Binding-site contacts:
Ligand atom O3 contacts residue FE1 of chain 1.Y at 1.9 Å.
Ligand atom C5 contacts residue GLY14 of chain 1.I at 3.9 Å.
Ligand atom C4 contacts residue TYR147 of chain 1.J at 3.7 Å (hydrophobic).
Ligand atom C2 contacts residue PRO15 of chain 1.I at 3.5 Å (hydrophobic).
Ligand atom C1 contacts residue TYR147 of chain 1.J at 4.1 Å (hydrophobic).
Ligand atom C5 contacts residue ARG157 of chain 1.J at 3.4 Å.
Ligand atom C2 contacts residue TYR147 of chain 1.J at 3.0 Å (hydrophobic).
Ligand atom O3 contacts residue PRO15 of chain 1.I at 4.1 Å.
Ligand atom C6 contacts residue ILE191 of chain 1.J at 3.3 Å (hydrophobic).
Ligand atom C3 contacts residue PRO15 of chain 1.I at 3.6 Å (hydrophobic).
Ligand atom O1 contacts residue TRP149 of chain 1.J at 3.6 Å.
Ligand atom C5 contacts residue ILE191 of chain 1.J at 3.5 Å (hydrophobic).
Ligand atom C5 contacts residue THR12 of chain 1.I at 3.8 Å.
Ligand atom C3 contacts residue TYR147 of chain 1.J at 2.8 Å (hydrophobic).
Ligand atom C4 contacts residue HIS162 of chain 1.J at 3.4 Å.
Ligand atom O2 contacts residue PRO15 of chain 1.I at 3.8 Å.
Ligand atom O3 contacts residue HIS162 of chain 1.J at 3.1 Å (h-bond).
Ligand atom C5 contacts residue PRO15 of chain 1.I at 4.1 Å (hydrophobic).
Ligand atom C4 contacts residue GLY14 of chain 1.I at 3.6 Å.
Ligand atom C3 contacts residue GLY14 of chain 1.I at 4.2 Å.
Ligand atom C8 contacts residue TRP149 of chain 1.J at 3.4 Å (hydrophobic).
Ligand atom C3 contacts residue HIS162 of chain 1.J at 3.9 Å.
Ligand atom O2 contacts residue TRP149 of chain 1.J at 3.5 Å.
Ligand atom O3 contacts residue HIS160 of chain 1.J at 3.8 Å.
Ligand atom O1 contacts residue PRO15 of chain 1.I at 3.7 Å.
Ligand atom C7 contacts residue TRP149 of chain 1.J at 3.0 Å (hydrophobic).
Ligand atom C6 contacts residue PRO15 of chain 1.I at 4.0 Å (hydrophobic).
Ligand atom C4 contacts residue FE1 of chain 1.Y at 3.4 Å.
Ligand atom C5 contacts residue GLN177 of chain 1.J at 4.2 Å.
Ligand atom O3 contacts residue TYR108 of chain 1.J at 3.1 Å (h-bond).
Ligand atom C4 contacts residue PRO15 of chain 1.I at 3.9 Å (hydrophobic).
Ligand atom C1 contacts residue PRO15 of chain 1.I at 3.7 Å (hydrophobic).
Ligand atom C4 contacts residue GLN177 of chain 1.J at 4.1 Å.
Ligand atom C6 contacts residue ARG157 of chain 1.J at 4.0 Å.
Ligand atom C4 contacts residue ARG157 of chain 1.J at 3.5 Å.
Ligand atom C8 contacts residue PRO15 of chain 1.I at 3.7 Å (hydrophobic).
Ligand atom C2 contacts residue FE1 of chain 1.Y at 3.8 Å.
Ligand atom O3 contacts residue TYR147 of chain 1.J at 2.5 Å (h-bond).
Ligand atom O3 contacts residue TYR16 of chain 1.I at 3.9 Å.
Ligand atom C3 contacts residue FE1 of chain 1.Y at 2.8 Å.

This small molecule binds to this protein.
Small molecule (SMILES): O=C(O)Cc1cccc(O)c1

Sequence of chain 1.J:
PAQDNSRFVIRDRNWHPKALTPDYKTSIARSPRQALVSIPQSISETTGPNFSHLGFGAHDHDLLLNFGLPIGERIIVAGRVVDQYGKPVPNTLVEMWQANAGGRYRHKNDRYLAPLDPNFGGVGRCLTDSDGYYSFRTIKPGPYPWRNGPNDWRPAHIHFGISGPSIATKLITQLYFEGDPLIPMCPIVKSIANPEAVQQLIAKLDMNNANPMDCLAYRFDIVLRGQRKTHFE

Sequence of chain 1.I:
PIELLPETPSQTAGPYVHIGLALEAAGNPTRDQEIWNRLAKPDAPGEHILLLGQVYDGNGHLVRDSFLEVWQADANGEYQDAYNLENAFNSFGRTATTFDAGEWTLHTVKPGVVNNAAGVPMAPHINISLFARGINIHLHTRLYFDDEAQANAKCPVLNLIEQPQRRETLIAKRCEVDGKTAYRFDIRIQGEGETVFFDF